Sequence of chain 4.A:
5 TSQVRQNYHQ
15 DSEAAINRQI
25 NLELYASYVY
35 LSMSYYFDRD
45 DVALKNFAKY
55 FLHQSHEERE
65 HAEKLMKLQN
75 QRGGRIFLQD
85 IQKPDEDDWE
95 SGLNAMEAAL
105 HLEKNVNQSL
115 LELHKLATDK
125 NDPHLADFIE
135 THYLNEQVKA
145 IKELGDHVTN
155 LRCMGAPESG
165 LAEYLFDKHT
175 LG

Binding-site contacts:
Ligand atom C21 contacts residue ASP45 of chain 4.B at 4.3 Å.
Ligand atom O19 contacts residue CYS157 of chain 4.A at 3.2 Å (h-bond).
Ligand atom C21 contacts residue CYS157 of chain 4.A at 2.8 Å (hydrophobic).
Ligand atom C18 contacts residue CYS157 of chain 4.A at 2.8 Å (hydrophobic).
Ligand atom C20 contacts residue CYS157 of chain 4.A at 1.8 Å (hydrophobic).
Ligand atom N17 contacts residue CYS157 of chain 4.A at 3.9 Å.
Ligand atom O23 contacts residue GLU94 of chain 4.B at 4.5 Å.
Ligand atom O19 contacts residue GLY164 of chain 4.B at 4.5 Å.
Ligand atom C22 contacts residue CYS157 of chain 4.A at 4.0 Å (hydrophobic).

Sequence of chain 4.B:
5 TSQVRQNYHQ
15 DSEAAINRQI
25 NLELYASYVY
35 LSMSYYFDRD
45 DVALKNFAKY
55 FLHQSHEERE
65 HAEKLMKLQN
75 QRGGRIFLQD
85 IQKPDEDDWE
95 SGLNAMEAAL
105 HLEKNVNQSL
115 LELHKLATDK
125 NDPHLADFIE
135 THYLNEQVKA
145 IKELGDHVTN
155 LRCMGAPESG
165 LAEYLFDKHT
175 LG

This small molecule binds to this protein.
Small molecule (SMILES): CCCCSC(=S)SC(C)(C)C(=O)NCCN1C(=O)CCC1=O